Sequence of chain 1.A:
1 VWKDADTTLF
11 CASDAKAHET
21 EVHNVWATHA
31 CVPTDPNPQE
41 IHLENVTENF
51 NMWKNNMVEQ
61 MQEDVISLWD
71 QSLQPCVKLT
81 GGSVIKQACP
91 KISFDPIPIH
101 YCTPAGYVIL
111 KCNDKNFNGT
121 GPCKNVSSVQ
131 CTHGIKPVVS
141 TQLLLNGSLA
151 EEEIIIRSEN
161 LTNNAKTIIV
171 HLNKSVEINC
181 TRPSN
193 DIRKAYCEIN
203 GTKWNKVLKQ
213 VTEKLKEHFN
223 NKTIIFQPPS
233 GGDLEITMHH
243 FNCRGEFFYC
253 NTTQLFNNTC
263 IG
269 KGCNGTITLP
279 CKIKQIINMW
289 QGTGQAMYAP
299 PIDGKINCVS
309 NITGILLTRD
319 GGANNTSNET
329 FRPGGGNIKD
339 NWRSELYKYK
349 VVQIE

The protein below binds the small molecule below.
Small molecule (SMILES): CC(=O)N[C@@H]1[C@@H](O)[C@H](O)[C@@H](CO)O[C@H]1O

Binding-site contacts:
Ligand atom C8 contacts residue ILE156 of chain 1.A at 3.8 Å (hydrophobic).
Ligand atom C7 contacts residue ASN118 of chain 1.A at 3.2 Å.
Ligand atom O7 contacts residue HIS220 of chain 1.A at 3.1 Å.
Ligand atom C2 contacts residue ASN118 of chain 1.A at 2.4 Å.
Ligand atom C7 contacts residue ILE156 of chain 1.A at 4.4 Å (hydrophobic).
Ligand atom O7 contacts residue ILE156 of chain 1.A at 4.5 Å.
Ligand atom C5 contacts residue THR120 of chain 1.A at 3.9 Å.
Ligand atom C1 contacts residue ASN118 of chain 1.A at 1.4 Å.
Ligand atom C8 contacts residue ASN118 of chain 1.A at 4.3 Å.
Ligand atom C8 contacts residue HIS220 of chain 1.A at 4.5 Å.
Ligand atom C3 contacts residue ASN118 of chain 1.A at 3.8 Å.
Ligand atom C1 contacts residue THR120 of chain 1.A at 3.9 Å.
Ligand atom C8 contacts residue SER158 of chain 1.A at 4.2 Å.
Ligand atom C5 contacts residue ASN118 of chain 1.A at 3.7 Å.
Ligand atom N2 contacts residue ASN118 of chain 1.A at 2.8 Å (h-bond).
Ligand atom C4 contacts residue ASN118 of chain 1.A at 4.2 Å.
Ligand atom C6 contacts residue PRO122 of chain 1.A at 4.4 Å (hydrophobic).
Ligand atom C6 contacts residue GLY121 of chain 1.A at 4.4 Å.
Ligand atom O5 contacts residue THR120 of chain 1.A at 3.7 Å.
Ligand atom O5 contacts residue ASN118 of chain 1.A at 2.4 Å (h-bond).
Ligand atom C3 contacts residue THR120 of chain 1.A at 4.4 Å.
Ligand atom C8 contacts residue LEU161 of chain 1.A at 3.9 Å (hydrophobic).
Ligand atom O7 contacts residue ASN118 of chain 1.A at 3.2 Å (h-bond).
Ligand atom C7 contacts residue HIS220 of chain 1.A at 4.1 Å.
Ligand atom C6 contacts residue THR120 of chain 1.A at 4.2 Å.